The small molecule below binds the protein below.
Small molecule (SMILES): O=C(O)[C@@H]1CCCN1

Binding-site contacts:
Ligand atom O contacts residue GLU42 of chain 1.E at 3.6 Å.
Ligand atom C contacts residue GLU42 of chain 1.E at 3.8 Å.
Ligand atom CB contacts residue GLU42 of chain 1.E at 4.1 Å.
Ligand atom C contacts residue HIS43 of chain 1.E at 4.0 Å.
Ligand atom N contacts residue SER40 of chain 1.E at 4.5 Å.
Ligand atom O contacts residue HIS43 of chain 1.E at 2.8 Å (h-bond).
Ligand atom C contacts residue TYR41 of chain 1.E at 4.0 Å (hydrophobic).
Ligand atom CA contacts residue SER40 of chain 1.E at 4.4 Å.
Ligand atom OXT contacts residue LYS39 of chain 1.E at 3.9 Å.
Ligand atom N contacts residue MSE1 of chain 1.E at 4.4 Å.
Ligand atom N contacts residue HIS43 of chain 1.E at 4.4 Å.
Ligand atom O contacts residue TYR41 of chain 1.E at 4.2 Å.
Ligand atom C contacts residue SER40 of chain 1.E at 3.4 Å.
Ligand atom OXT contacts residue TYR41 of chain 1.E at 2.9 Å (h-bond).
Ligand atom OXT contacts residue GLU42 of chain 1.E at 3.4 Å (salt-bridge).
Ligand atom O contacts residue SER40 of chain 1.E at 2.8 Å (h-bond).
Ligand atom OXT contacts residue SER40 of chain 1.E at 3.1 Å.

Sequence of chain 1.E:
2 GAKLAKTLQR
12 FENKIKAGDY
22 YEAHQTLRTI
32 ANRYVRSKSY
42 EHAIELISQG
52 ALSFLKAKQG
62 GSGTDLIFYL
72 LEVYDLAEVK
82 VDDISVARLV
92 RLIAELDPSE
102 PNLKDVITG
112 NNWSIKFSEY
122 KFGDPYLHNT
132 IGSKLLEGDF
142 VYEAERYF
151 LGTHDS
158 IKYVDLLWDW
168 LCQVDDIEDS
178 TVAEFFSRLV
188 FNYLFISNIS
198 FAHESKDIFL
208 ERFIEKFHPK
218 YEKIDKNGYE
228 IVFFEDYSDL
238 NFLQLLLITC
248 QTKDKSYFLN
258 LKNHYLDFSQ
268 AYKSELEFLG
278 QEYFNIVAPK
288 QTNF